Sequence of chain 1.A:
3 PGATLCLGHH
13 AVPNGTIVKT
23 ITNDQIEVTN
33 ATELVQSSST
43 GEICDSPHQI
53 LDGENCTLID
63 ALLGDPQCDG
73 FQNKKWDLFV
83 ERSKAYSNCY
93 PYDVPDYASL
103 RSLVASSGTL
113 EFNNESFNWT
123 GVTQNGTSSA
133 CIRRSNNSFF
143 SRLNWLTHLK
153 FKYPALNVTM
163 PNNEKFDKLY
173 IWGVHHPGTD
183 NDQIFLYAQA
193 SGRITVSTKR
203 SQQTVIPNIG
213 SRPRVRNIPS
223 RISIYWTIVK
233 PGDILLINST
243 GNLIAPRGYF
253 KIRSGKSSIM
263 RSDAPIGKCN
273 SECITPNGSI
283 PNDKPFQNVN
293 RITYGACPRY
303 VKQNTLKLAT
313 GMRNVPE

Sequence of chain 2.A:
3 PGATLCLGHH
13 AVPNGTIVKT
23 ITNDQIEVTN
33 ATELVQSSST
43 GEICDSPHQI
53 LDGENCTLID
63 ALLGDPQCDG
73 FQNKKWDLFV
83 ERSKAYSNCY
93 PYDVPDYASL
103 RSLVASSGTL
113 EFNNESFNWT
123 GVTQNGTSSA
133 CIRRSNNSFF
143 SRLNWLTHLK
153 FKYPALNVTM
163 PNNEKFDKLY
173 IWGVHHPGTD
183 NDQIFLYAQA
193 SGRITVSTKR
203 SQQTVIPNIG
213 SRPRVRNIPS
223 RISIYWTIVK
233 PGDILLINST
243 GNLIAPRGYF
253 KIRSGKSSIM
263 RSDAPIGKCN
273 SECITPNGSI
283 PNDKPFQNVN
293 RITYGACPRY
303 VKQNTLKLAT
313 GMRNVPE

Binding-site contacts:
Ligand atom O5 contacts residue LEU158 of chain 1.A at 3.5 Å (h-bond).
Ligand atom N2 contacts residue ASN240 of chain 1.A at 2.9 Å (h-bond).
Ligand atom C5 contacts residue ALA157 of chain 1.A at 4.2 Å (hydrophobic).
Ligand atom C5 contacts residue NAG1 of chain 1.D at 4.0 Å.
Ligand atom C1 contacts residue LEU158 of chain 1.A at 3.7 Å (hydrophobic).
Ligand atom C6 contacts residue NAG1 of chain 1.D at 3.9 Å.
Ligand atom C4 contacts residue ASN240 of chain 1.A at 4.3 Å.
Ligand atom C8 contacts residue ARG195 of chain 1.A at 3.6 Å.
Ligand atom O7 contacts residue THR242 of chain 1.A at 3.2 Å.
Ligand atom C7 contacts residue ASN240 of chain 1.A at 3.5 Å.
Ligand atom C2 contacts residue LEU158 of chain 1.A at 4.5 Å (hydrophobic).
Ligand atom O7 contacts residue SER241 of chain 1.A at 3.4 Å.
Ligand atom C7 contacts residue ARG195 of chain 1.A at 4.2 Å.
Ligand atom C1 contacts residue ASN240 of chain 1.A at 1.5 Å.
Ligand atom O3 contacts residue THR242 of chain 1.A at 4.2 Å.
Ligand atom O5 contacts residue ASN240 of chain 1.A at 2.4 Å (h-bond).
Ligand atom O7 contacts residue ARG195 of chain 1.A at 3.8 Å.
Ligand atom C8 contacts residue ILE211 of chain 2.A at 4.4 Å (hydrophobic).
Ligand atom C4 contacts residue ALA157 of chain 1.A at 3.7 Å (hydrophobic).
Ligand atom O6 contacts residue ALA157 of chain 1.A at 3.4 Å.
Ligand atom C2 contacts residue ALA157 of chain 1.A at 4.2 Å (hydrophobic).
Ligand atom O7 contacts residue ASN240 of chain 1.A at 3.8 Å.
Ligand atom O6 contacts residue ASN159 of chain 1.A at 4.0 Å.
Ligand atom C5 contacts residue ASN159 of chain 1.A at 4.4 Å.
Ligand atom C7 contacts residue SER241 of chain 1.A at 4.4 Å.
Ligand atom C6 contacts residue ASN159 of chain 1.A at 4.1 Å.
Ligand atom C8 contacts residue ASN240 of chain 1.A at 4.0 Å.
Ligand atom C7 contacts residue THR242 of chain 1.A at 4.2 Å.
Ligand atom O5 contacts residue ASN159 of chain 1.A at 3.6 Å.
Ligand atom C6 contacts residue ALA157 of chain 1.A at 4.3 Å (hydrophobic).
Ligand atom C3 contacts residue ALA157 of chain 1.A at 4.2 Å (hydrophobic).
Ligand atom C3 contacts residue ASN240 of chain 1.A at 3.9 Å.
Ligand atom O3 contacts residue ALA157 of chain 1.A at 4.1 Å.
Ligand atom O5 contacts residue ALA157 of chain 1.A at 4.0 Å.
Ligand atom C5 contacts residue ASN240 of chain 1.A at 3.7 Å.
Ligand atom C2 contacts residue ASN240 of chain 1.A at 2.5 Å.

The small molecule below binds the protein below.
Small molecule (SMILES): CC(=O)N[C@@H]1[C@@H](O)[C@H](O)[C@@H](CO)O[C@H]1O